Binding-site contacts:
Ligand atom C14 contacts residue VAL41 of chain 1.A at 4.0 Å (hydrophobic).
Ligand atom C13 contacts residue VAL41 of chain 1.A at 4.2 Å (hydrophobic).
Ligand atom C14 contacts residue TRP107 of chain 1.A at 3.6 Å (hydrophobic).
Ligand atom C18 contacts residue TRP107 of chain 1.A at 4.1 Å (hydrophobic).
Ligand atom C4 contacts residue VAL41 of chain 1.A at 4.1 Å (hydrophobic).
Ligand atom C1 contacts residue TRP107 of chain 1.A at 3.8 Å (hydrophobic).
Ligand atom C8 contacts residue ILE71 of chain 1.A at 4.1 Å (hydrophobic).
Ligand atom C2 contacts residue GLN120 of chain 1.A at 4.0 Å.
Ligand atom N2 contacts residue TRP107 of chain 1.A at 3.6 Å.
Ligand atom C6 contacts residue ILE84 of chain 1.A at 3.8 Å (hydrophobic).
Ligand atom C3 contacts residue VAL41 of chain 1.A at 3.8 Å (hydrophobic).
Ligand atom C7 contacts residue ILE71 of chain 1.A at 3.8 Å (hydrophobic).
Ligand atom C8 contacts residue LEU58 of chain 1.A at 4.0 Å (hydrophobic).
Ligand atom C3 contacts residue TRP107 of chain 1.A at 3.9 Å (hydrophobic).
Ligand atom C7 contacts residue LEU58 of chain 1.A at 3.8 Å (hydrophobic).
Ligand atom C4 contacts residue TRP107 of chain 1.A at 3.7 Å (hydrophobic).
Ligand atom C4 contacts residue PHE105 of chain 1.A at 3.6 Å (hydrophobic).
Ligand atom C5 contacts residue TRP107 of chain 1.A at 4.2 Å (hydrophobic).
Ligand atom C15 contacts residue TRP107 of chain 1.A at 3.7 Å (hydrophobic).
Ligand atom C15 contacts residue ALA39 of chain 1.A at 4.1 Å (hydrophobic).
Ligand atom C10 contacts residue PRO38 of chain 1.A at 3.5 Å (hydrophobic).
Ligand atom C16 contacts residue PRO38 of chain 1.A at 4.2 Å (hydrophobic).
Ligand atom C2 contacts residue TRP107 of chain 1.A at 4.0 Å (hydrophobic).
Ligand atom C9 contacts residue VAL41 of chain 1.A at 3.8 Å (hydrophobic).
Ligand atom C16 contacts residue TRP107 of chain 1.A at 3.5 Å (hydrophobic).
Ligand atom C3 contacts residue GLN120 of chain 1.A at 3.9 Å.
Ligand atom C17 contacts residue TRP107 of chain 1.A at 3.5 Å (hydrophobic).
Ligand atom C12 contacts residue LEU58 of chain 1.A at 4.2 Å (hydrophobic).
Ligand atom C1 contacts residue ALA39 of chain 1.A at 3.9 Å (hydrophobic).
Ligand atom C2 contacts residue VAL41 of chain 1.A at 3.7 Å (hydrophobic).
Ligand atom C17 contacts residue PRO38 of chain 1.A at 4.0 Å (hydrophobic).
Ligand atom C3 contacts residue PHE105 of chain 1.A at 3.6 Å (hydrophobic).
Ligand atom C1 contacts residue VAL41 of chain 1.A at 3.8 Å (hydrophobic).
Ligand atom C2 contacts residue ALA118 of chain 1.A at 4.2 Å (hydrophobic).
Ligand atom C2 contacts residue ALA39 of chain 1.A at 4.1 Å (hydrophobic).
Ligand atom N1 contacts residue TRP107 of chain 1.A at 4.0 Å.
Ligand atom C18 contacts residue PRO38 of chain 1.A at 4.0 Å (hydrophobic).
Ligand atom C15 contacts residue PRO38 of chain 1.A at 3.8 Å (hydrophobic).
Ligand atom C13 contacts residue TRP107 of chain 1.A at 3.6 Å (hydrophobic).
Ligand atom C10 contacts residue VAL41 of chain 1.A at 3.6 Å (hydrophobic).

The small molecule below binds the protein below.
Small molecule (SMILES): CNCCCN1c2ccccc2CCc2ccccc21

Sequence of chain 1.A:
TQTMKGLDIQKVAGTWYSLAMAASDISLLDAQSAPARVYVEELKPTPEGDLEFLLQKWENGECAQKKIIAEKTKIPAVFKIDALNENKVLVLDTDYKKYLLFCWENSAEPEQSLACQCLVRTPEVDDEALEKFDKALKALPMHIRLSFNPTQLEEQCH